A small-molecule ligand and the protein it binds are described below.
Small molecule (SMILES): CC(=O)N[C@@H]1[C@@H](O)[C@H](O)[C@@H](CO)O[C@H]1O

Binding-site contacts:
Ligand atom C8 contacts residue ARG109 of chain 1.B at 3.4 Å.
Ligand atom C8 contacts residue ILE110 of chain 1.B at 3.8 Å (hydrophobic).
Ligand atom N2 contacts residue ASN112 of chain 1.B at 2.9 Å (h-bond).
Ligand atom O5 contacts residue ASN112 of chain 1.B at 2.4 Å (h-bond).
Ligand atom C1 contacts residue ASN112 of chain 1.B at 1.5 Å.
Ligand atom C7 contacts residue ARG109 of chain 1.B at 4.2 Å.
Ligand atom C8 contacts residue PRO111 of chain 1.B at 4.2 Å (hydrophobic).
Ligand atom N2 contacts residue ARG109 of chain 1.B at 4.0 Å.
Ligand atom C7 contacts residue ASN112 of chain 1.B at 3.3 Å.
Ligand atom O7 contacts residue ASN112 of chain 1.B at 3.2 Å (h-bond).
Ligand atom C2 contacts residue ASN112 of chain 1.B at 2.5 Å.
Ligand atom C8 contacts residue ASN112 of chain 1.B at 4.5 Å.
Ligand atom C3 contacts residue ASN112 of chain 1.B at 3.8 Å.
Ligand atom C4 contacts residue ASN112 of chain 1.B at 4.2 Å.
Ligand atom C5 contacts residue ASN112 of chain 1.B at 3.7 Å.

Sequence of chain 1.B:
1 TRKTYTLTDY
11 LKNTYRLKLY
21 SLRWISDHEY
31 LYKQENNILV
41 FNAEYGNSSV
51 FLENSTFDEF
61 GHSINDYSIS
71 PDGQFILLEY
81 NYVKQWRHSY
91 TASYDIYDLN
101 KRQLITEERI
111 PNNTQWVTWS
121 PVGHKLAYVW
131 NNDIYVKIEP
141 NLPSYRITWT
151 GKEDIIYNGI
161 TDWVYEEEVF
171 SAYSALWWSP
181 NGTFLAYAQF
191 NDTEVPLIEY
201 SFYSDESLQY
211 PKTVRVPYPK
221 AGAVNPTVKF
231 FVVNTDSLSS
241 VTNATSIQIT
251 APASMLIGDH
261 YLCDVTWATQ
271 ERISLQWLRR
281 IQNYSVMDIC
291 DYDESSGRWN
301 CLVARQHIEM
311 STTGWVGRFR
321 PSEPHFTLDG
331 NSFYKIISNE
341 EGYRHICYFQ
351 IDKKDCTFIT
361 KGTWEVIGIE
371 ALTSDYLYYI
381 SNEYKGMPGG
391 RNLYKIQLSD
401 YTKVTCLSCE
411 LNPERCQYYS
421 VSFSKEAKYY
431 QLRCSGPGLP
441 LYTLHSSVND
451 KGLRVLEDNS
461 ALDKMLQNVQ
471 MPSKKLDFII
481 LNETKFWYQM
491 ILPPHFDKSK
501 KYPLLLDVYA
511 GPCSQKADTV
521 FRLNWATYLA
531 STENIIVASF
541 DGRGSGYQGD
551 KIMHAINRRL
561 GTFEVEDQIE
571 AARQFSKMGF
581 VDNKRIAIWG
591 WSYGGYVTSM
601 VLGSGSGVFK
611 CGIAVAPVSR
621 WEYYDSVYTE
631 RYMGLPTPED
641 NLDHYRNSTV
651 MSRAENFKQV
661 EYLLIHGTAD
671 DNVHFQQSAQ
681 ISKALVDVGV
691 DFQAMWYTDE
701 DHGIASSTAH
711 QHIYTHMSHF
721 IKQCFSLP